This protein binds this small molecule.
Small molecule (SMILES): CCO/N=C/c1ccc(OCC[C@@H](C)CCN2CCN(c3ccnc(C(N)=O)c3)C2=O)cc1

Binding-site contacts:
Ligand atom CAS contacts residue TRP203 of chain 59.A at 3.8 Å (hydrophobic).
Ligand atom CAN contacts residue PHE155 of chain 59.A at 3.8 Å (hydrophobic).
Ligand atom CAH contacts residue ASN228 of chain 59.A at 3.4 Å.
Ligand atom CAJ contacts residue PHE155 of chain 59.A at 3.7 Å (hydrophobic).
Ligand atom CAA contacts residue TYR153 of chain 59.A at 3.5 Å (hydrophobic).
Ligand atom CAP contacts residue ILE111 of chain 59.A at 3.8 Å (hydrophobic).
Ligand atom OAD contacts residue LYS274 of chain 59.A at 3.0 Å (salt-bridge).
Ligand atom CAS contacts residue TYR201 of chain 59.A at 3.5 Å (hydrophobic).
Ligand atom CAA contacts residue VAL179 of chain 59.A at 3.2 Å (hydrophobic).
Ligand atom OAD contacts residue ALA275 of chain 59.A at 3.2 Å.
Ligand atom CAG contacts residue GLN202 of chain 59.A at 3.3 Å.
Ligand atom CAT contacts residue ASN228 of chain 59.A at 3.5 Å.
Ligand atom CAY contacts residue ASP112 of chain 59.A at 3.8 Å.
Ligand atom NAC contacts residue THR114 of chain 59.A at 3.3 Å (h-bond).
Ligand atom CAK contacts residue PHE135 of chain 59.A at 3.6 Å (hydrophobic).
Ligand atom CAH contacts residue TRP203 of chain 59.A at 3.5 Å (hydrophobic).
Ligand atom CAO contacts residue PHE135 of chain 59.A at 3.8 Å (hydrophobic).
Ligand atom OAX contacts residue MET195 of chain 59.A at 3.6 Å.
Ligand atom CBB contacts residue ILE111 of chain 59.A at 3.6 Å (hydrophobic).
Ligand atom CAA contacts residue PRO177 of chain 59.A at 3.5 Å (hydrophobic).
Ligand atom CAL contacts residue PHE155 of chain 59.A at 3.6 Å (hydrophobic).
Ligand atom NBG contacts residue TRP203 of chain 59.A at 3.3 Å.
Ligand atom NAC contacts residue ASP112 of chain 59.A at 2.5 Å (salt-bridge).
Ligand atom CAL contacts residue ILE111 of chain 59.A at 3.7 Å (hydrophobic).
Ligand atom CAG contacts residue TRP203 of chain 59.A at 3.7 Å (hydrophobic).
Ligand atom CAY contacts residue THR114 of chain 59.A at 3.8 Å.
Ligand atom OAE contacts residue ILE113 of chain 59.A at 3.3 Å (h-bond).
Ligand atom CAA contacts residue SER178 of chain 59.A at 3.5 Å.
Ligand atom CAI contacts residue PHE135 of chain 59.A at 3.7 Å (hydrophobic).
Ligand atom CAT contacts residue TRP203 of chain 59.A at 3.6 Å (hydrophobic).
Ligand atom CAG contacts residue ASN228 of chain 59.A at 3.6 Å.
Ligand atom CAN contacts residue PRO177 of chain 59.A at 3.4 Å (hydrophobic).
Ligand atom OAX contacts residue ILE111 of chain 59.A at 3.5 Å.
Ligand atom OAE contacts residue ASP112 of chain 59.A at 3.6 Å.
Ligand atom NAU contacts residue PHE155 of chain 59.A at 3.7 Å.
Ligand atom CAO contacts residue ILE111 of chain 59.A at 3.8 Å (hydrophobic).
Ligand atom CBC contacts residue TRP203 of chain 59.A at 3.6 Å (hydrophobic).
Ligand atom CAZ contacts residue TRP203 of chain 59.A at 3.5 Å (hydrophobic).
Ligand atom CAH contacts residue GLN202 of chain 59.A at 3.2 Å.
Ligand atom CBC contacts residue ASN228 of chain 59.A at 3.8 Å.

Sequence of chain 59.A:
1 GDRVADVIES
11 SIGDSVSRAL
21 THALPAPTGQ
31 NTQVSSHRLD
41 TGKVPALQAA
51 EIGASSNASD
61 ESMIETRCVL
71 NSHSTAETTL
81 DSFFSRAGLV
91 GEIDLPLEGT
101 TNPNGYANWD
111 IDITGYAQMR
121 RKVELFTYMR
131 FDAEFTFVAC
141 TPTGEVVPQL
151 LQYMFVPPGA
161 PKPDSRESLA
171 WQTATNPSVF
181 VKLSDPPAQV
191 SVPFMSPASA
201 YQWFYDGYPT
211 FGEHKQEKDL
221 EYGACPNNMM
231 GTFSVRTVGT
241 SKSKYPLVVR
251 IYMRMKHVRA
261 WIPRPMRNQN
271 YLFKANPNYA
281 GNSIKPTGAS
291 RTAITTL

Sequence of chain 59.C:
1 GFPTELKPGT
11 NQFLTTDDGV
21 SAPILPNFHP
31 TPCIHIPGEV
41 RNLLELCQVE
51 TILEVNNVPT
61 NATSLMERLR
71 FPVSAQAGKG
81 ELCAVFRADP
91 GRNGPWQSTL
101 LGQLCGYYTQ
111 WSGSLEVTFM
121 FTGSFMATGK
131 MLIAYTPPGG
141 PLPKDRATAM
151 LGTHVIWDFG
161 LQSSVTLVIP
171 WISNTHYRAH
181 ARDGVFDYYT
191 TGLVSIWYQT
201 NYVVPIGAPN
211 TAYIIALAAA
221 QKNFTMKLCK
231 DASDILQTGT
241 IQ

Sequence of chain 60.C:
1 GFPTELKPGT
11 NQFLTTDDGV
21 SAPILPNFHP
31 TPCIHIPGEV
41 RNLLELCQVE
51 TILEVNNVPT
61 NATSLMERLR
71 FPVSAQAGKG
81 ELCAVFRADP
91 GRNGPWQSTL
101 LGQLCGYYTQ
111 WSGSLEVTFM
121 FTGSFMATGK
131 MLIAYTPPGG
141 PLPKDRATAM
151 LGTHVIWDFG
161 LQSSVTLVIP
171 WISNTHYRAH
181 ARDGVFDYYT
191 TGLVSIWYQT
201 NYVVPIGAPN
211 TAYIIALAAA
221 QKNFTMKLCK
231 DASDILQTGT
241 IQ